A small-molecule ligand and the protein it binds are described below.
Small molecule (SMILES): CCn1cc(-c2cccc(C(F)(F)F)c2)c2sc(/C(N)=N/C3CCS(=O)(=O)CC3)cc2c1=O

Sequence of chain 1.A:
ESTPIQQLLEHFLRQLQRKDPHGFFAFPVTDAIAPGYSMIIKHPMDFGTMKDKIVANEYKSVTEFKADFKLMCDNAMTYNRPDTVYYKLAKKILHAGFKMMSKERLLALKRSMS

Binding-site contacts:
Ligand atom C28 contacts residue ASN89 of chain 1.A at 3.9 Å.
Ligand atom C22 contacts residue TYR95 of chain 1.A at 3.9 Å (hydrophobic).
Ligand atom C01 contacts residue PHE33 of chain 1.A at 3.7 Å (hydrophobic).
Ligand atom F24 contacts residue TYR95 of chain 1.A at 3.8 Å.
Ligand atom N35 contacts residue ILE42 of chain 1.A at 3.2 Å (h-bond).
Ligand atom O49 contacts residue ARG90 of chain 1.A at 2.9 Å (salt-bridge).
Ligand atom C41 contacts residue ASN89 of chain 1.A at 3.6 Å.
Ligand atom S27 contacts residue TYR95 of chain 1.A at 3.5 Å (h-bond).
Ligand atom C26 contacts residue TYR95 of chain 1.A at 3.7 Å (hydrophobic).
Ligand atom C32 contacts residue ASN89 of chain 1.A at 3.8 Å.
Ligand atom C39 contacts residue ASN89 of chain 1.A at 3.5 Å.
Ligand atom N37 contacts residue TYR88 of chain 1.A at 3.7 Å.
Ligand atom C34 contacts residue TYR88 of chain 1.A at 4.0 Å (hydrophobic).
Ligand atom C05 contacts residue VAL38 of chain 1.A at 3.5 Å (hydrophobic).
Ligand atom C01 contacts residue PHE34 of chain 1.A at 3.6 Å (hydrophobic).
Ligand atom C09 contacts residue PHE33 of chain 1.A at 3.2 Å (hydrophobic).
Ligand atom S47 contacts residue ARG90 of chain 1.A at 4.0 Å.
Ligand atom N37 contacts residue ASN89 of chain 1.A at 2.8 Å (h-bond).
Ligand atom O49 contacts residue ASN89 of chain 1.A at 3.6 Å.
Ligand atom N08 contacts residue PHE33 of chain 1.A at 3.8 Å.
Ligand atom C29 contacts residue TYR95 of chain 1.A at 3.8 Å (hydrophobic).
Ligand atom F24 contacts residue PHE33 of chain 1.A at 3.1 Å.
Ligand atom C34 contacts residue ASN89 of chain 1.A at 3.9 Å.
Ligand atom O49 contacts residue THR93 of chain 1.A at 3.4 Å.
Ligand atom N37 contacts residue TYR95 of chain 1.A at 4.0 Å.
Ligand atom O48 contacts residue ARG90 of chain 1.A at 3.6 Å.
Ligand atom C09 contacts residue VAL38 of chain 1.A at 3.9 Å (hydrophobic).
Ligand atom N08 contacts residue VAL38 of chain 1.A at 3.6 Å.
Ligand atom C53 contacts residue ASN89 of chain 1.A at 3.5 Å.
Ligand atom C29 contacts residue TYR88 of chain 1.A at 3.8 Å (hydrophobic).
Ligand atom C20 contacts residue TYR95 of chain 1.A at 3.5 Å (hydrophobic).
Ligand atom C29 contacts residue ASN89 of chain 1.A at 3.1 Å.
Ligand atom C53 contacts residue TYR88 of chain 1.A at 3.6 Å (hydrophobic).
Ligand atom C28 contacts residue TYR95 of chain 1.A at 3.7 Å (hydrophobic).
Ligand atom C11 contacts residue TYR95 of chain 1.A at 3.9 Å (hydrophobic).
Ligand atom C05 contacts residue PHE33 of chain 1.A at 3.4 Å (hydrophobic).
Ligand atom C44 contacts residue THR93 of chain 1.A at 3.8 Å.
Ligand atom F23 contacts residue TYR95 of chain 1.A at 3.3 Å.
Ligand atom O33 contacts residue ASN89 of chain 1.A at 2.9 Å (h-bond).
Ligand atom S27 contacts residue ILE42 of chain 1.A at 3.8 Å.